Sequence of chain 2.B:
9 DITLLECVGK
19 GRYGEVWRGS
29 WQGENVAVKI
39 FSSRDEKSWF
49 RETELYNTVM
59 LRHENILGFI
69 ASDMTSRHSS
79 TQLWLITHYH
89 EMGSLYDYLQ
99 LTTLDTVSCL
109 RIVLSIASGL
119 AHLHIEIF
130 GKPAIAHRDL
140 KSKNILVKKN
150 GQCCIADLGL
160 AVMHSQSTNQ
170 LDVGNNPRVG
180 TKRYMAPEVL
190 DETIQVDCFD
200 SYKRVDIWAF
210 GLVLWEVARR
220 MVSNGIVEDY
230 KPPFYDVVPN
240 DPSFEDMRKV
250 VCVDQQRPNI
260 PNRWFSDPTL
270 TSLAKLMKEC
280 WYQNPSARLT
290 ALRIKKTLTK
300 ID

A protein and the small-molecule ligand that binds it are described below.
Small molecule (SMILES): N[C@H]1CS[C@@H](N)N1

Binding-site contacts:
Ligand atom N07 contacts residue TRP29 of chain 2.B at 3.4 Å.
Ligand atom S04 contacts residue ILE68 of chain 2.B at 3.7 Å.
Ligand atom C02 contacts residue ILE68 of chain 2.B at 3.9 Å (hydrophobic).
Ligand atom C02 contacts residue TRP29 of chain 2.B at 3.7 Å (hydrophobic).
Ligand atom C05 contacts residue ILE68 of chain 2.B at 3.6 Å (hydrophobic).
Ligand atom N01 contacts residue TRP29 of chain 2.B at 2.8 Å (h-bond).
Ligand atom C05 contacts residue TRP29 of chain 2.B at 3.4 Å (hydrophobic).
Ligand atom N07 contacts residue GLN30 of chain 2.B at 3.7 Å.
Ligand atom N01 contacts residue GLN30 of chain 2.B at 4.3 Å.
Ligand atom N06 contacts residue TRP29 of chain 2.B at 3.5 Å.
Ligand atom N01 contacts residue VAL34 of chain 2.B at 3.8 Å.
Ligand atom C02 contacts residue VAL34 of chain 2.B at 3.8 Å (hydrophobic).
Ligand atom N06 contacts residue ILE68 of chain 2.B at 4.1 Å.
Ligand atom C03 contacts residue GLU32 of chain 2.B at 3.3 Å.
Ligand atom C03 contacts residue ILE68 of chain 2.B at 3.9 Å (hydrophobic).
Ligand atom N01 contacts residue GLU32 of chain 2.B at 2.8 Å (salt-bridge).
Ligand atom C02 contacts residue GLU32 of chain 2.B at 3.5 Å.